Sequence of chain 1.A:
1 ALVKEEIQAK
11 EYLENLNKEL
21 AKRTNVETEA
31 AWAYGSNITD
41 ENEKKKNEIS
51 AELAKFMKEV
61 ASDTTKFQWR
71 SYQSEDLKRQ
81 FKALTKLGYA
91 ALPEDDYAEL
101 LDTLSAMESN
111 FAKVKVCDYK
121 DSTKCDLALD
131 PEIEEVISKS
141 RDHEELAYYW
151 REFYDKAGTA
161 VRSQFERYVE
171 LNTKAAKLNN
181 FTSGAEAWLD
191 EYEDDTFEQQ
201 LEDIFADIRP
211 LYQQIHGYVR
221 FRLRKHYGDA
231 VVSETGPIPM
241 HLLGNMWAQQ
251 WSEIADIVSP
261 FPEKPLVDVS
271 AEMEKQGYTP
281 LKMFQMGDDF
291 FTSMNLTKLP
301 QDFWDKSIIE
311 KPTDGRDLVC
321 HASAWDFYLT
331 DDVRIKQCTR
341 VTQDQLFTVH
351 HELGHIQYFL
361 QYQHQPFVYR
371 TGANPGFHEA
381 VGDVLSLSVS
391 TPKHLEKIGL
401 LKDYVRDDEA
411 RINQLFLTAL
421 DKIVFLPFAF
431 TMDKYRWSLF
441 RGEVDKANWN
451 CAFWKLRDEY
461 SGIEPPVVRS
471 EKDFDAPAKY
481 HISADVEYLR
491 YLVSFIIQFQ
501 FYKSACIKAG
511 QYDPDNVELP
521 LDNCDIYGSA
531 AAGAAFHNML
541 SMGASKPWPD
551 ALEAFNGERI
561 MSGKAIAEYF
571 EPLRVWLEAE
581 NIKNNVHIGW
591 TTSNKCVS

The protein below binds the small molecule below.
Small molecule (SMILES): CC(=O)N[C@@H]1[C@@H](O)[C@H](O)[C@@H](CO)O[C@H]1O

Binding-site contacts:
Ligand atom O7 contacts residue ALA530 of chain 1.A at 3.9 Å.
Ligand atom O7 contacts residue ASN295 of chain 1.A at 4.0 Å.
Ligand atom C3 contacts residue ASN295 of chain 1.A at 3.7 Å.
Ligand atom C4 contacts residue ASN295 of chain 1.A at 4.1 Å.
Ligand atom C1 contacts residue ASN295 of chain 1.A at 1.4 Å.
Ligand atom C8 contacts residue ASN295 of chain 1.A at 4.4 Å.
Ligand atom C8 contacts residue ALA530 of chain 1.A at 3.9 Å (hydrophobic).
Ligand atom O5 contacts residue ASN295 of chain 1.A at 2.2 Å (h-bond).
Ligand atom C7 contacts residue ASN295 of chain 1.A at 3.5 Å.
Ligand atom C7 contacts residue ALA530 of chain 1.A at 4.0 Å (hydrophobic).
Ligand atom N2 contacts residue ASN295 of chain 1.A at 2.7 Å (h-bond).
Ligand atom C2 contacts residue ASN295 of chain 1.A at 2.4 Å.
Ligand atom C5 contacts residue ASN295 of chain 1.A at 3.6 Å.